Sequence of chain 1.A:
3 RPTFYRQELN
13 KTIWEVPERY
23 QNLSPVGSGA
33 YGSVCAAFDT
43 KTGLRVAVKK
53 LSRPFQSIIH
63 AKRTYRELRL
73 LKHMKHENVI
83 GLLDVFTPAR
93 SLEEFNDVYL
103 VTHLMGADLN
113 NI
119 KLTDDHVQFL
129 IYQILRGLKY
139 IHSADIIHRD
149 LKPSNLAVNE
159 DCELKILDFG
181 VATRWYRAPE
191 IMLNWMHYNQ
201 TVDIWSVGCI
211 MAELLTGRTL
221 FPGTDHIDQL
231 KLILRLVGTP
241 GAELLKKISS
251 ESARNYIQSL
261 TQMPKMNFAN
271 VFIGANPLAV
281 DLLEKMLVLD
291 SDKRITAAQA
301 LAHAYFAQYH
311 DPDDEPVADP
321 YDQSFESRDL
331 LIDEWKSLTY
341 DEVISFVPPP

Binding-site contacts:
Ligand atom F19 contacts residue LEU193 of chain 1.A at 3.6 Å.
Ligand atom C12 contacts residue TRP195 of chain 1.A at 3.4 Å (hydrophobic).
Ligand atom C2 contacts residue ILE248 of chain 1.A at 3.8 Å (hydrophobic).
Ligand atom C3 contacts residue LEU230 of chain 1.A at 3.9 Å (hydrophobic).
Ligand atom C5 contacts residue TRP195 of chain 1.A at 3.7 Å (hydrophobic).
Ligand atom N15 contacts residue SER291 of chain 1.A at 3.0 Å (h-bond).
Ligand atom C2 contacts residue LEU244 of chain 1.A at 3.9 Å (hydrophobic).
Ligand atom C14 contacts residue LEU244 of chain 1.A at 3.7 Å (hydrophobic).
Ligand atom C3 contacts residue PRO189 of chain 1.A at 3.9 Å (hydrophobic).
Ligand atom N17 contacts residue LEU244 of chain 1.A at 3.9 Å.
Ligand atom N17 contacts residue GLU190 of chain 1.A at 4.0 Å.
Ligand atom C1 contacts residue PRO189 of chain 1.A at 3.8 Å (hydrophobic).
Ligand atom N17 contacts residue TRP195 of chain 1.A at 3.7 Å.
Ligand atom C14 contacts residue GLU190 of chain 1.A at 3.8 Å.
Ligand atom C1 contacts residue LEU289 of chain 1.A at 3.9 Å (hydrophobic).
Ligand atom N17 contacts residue SER291 of chain 1.A at 3.8 Å.
Ligand atom F18 contacts residue ILE257 of chain 1.A at 3.0 Å.
Ligand atom C4 contacts residue ILE248 of chain 1.A at 3.6 Å (hydrophobic).
Ligand atom C13 contacts residue LEU244 of chain 1.A at 3.9 Å (hydrophobic).
Ligand atom F18 contacts residue LEU193 of chain 1.A at 4.0 Å.
Ligand atom C6 contacts residue TRP195 of chain 1.A at 3.2 Å (hydrophobic).
Ligand atom C6 contacts residue LYS247 of chain 1.A at 3.3 Å.
Ligand atom C10 contacts residue LEU193 of chain 1.A at 3.6 Å (hydrophobic).
Ligand atom C1 contacts residue GLU190 of chain 1.A at 3.7 Å.
Ligand atom C4 contacts residue PRO240 of chain 1.A at 3.6 Å (hydrophobic).
Ligand atom N15 contacts residue ASP290 of chain 1.A at 3.8 Å.
Ligand atom N16 contacts residue ILE248 of chain 1.A at 4.0 Å.
Ligand atom C8 contacts residue LEU289 of chain 1.A at 3.1 Å (hydrophobic).
Ligand atom C8 contacts residue SER291 of chain 1.A at 3.9 Å.
Ligand atom C7 contacts residue TRP195 of chain 1.A at 3.9 Å (hydrophobic).
Ligand atom C4 contacts residue LEU193 of chain 1.A at 3.6 Å (hydrophobic).
Ligand atom N16 contacts residue LYS247 of chain 1.A at 3.6 Å.
Ligand atom N16 contacts residue TRP195 of chain 1.A at 3.3 Å (h-bond).
Ligand atom C8 contacts residue GLU190 of chain 1.A at 3.7 Å.
Ligand atom N15 contacts residue GLU190 of chain 1.A at 3.9 Å.
Ligand atom N15 contacts residue LEU289 of chain 1.A at 3.3 Å (h-bond).
Ligand atom C11 contacts residue TRP195 of chain 1.A at 3.8 Å (hydrophobic).
Ligand atom C13 contacts residue GLU190 of chain 1.A at 3.8 Å.
Ligand atom F18 contacts residue LEU230 of chain 1.A at 4.0 Å.
Ligand atom F19 contacts residue TRP195 of chain 1.A at 3.6 Å.

This small molecule binds to this protein.
Small molecule (SMILES): Fc1ccc(-c2c[nH]nc2-c2ccnc(F)c2)cc1